Binding-site contacts:
Ligand atom C2 contacts residue ASN12 of chain 3.F at 3.2 Å.
Ligand atom C5 contacts residue ASN12 of chain 3.F at 4.1 Å.
Ligand atom N2 contacts residue ASN12 of chain 3.F at 3.8 Å.
Ligand atom O5 contacts residue ASN12 of chain 3.F at 2.7 Å (h-bond).
Ligand atom O7 contacts residue ASN12 of chain 3.F at 3.7 Å.
Ligand atom C7 contacts residue ASN12 of chain 3.F at 3.9 Å.
Ligand atom C1 contacts residue ASN12 of chain 3.F at 2.1 Å.

Sequence of chain 3.F:
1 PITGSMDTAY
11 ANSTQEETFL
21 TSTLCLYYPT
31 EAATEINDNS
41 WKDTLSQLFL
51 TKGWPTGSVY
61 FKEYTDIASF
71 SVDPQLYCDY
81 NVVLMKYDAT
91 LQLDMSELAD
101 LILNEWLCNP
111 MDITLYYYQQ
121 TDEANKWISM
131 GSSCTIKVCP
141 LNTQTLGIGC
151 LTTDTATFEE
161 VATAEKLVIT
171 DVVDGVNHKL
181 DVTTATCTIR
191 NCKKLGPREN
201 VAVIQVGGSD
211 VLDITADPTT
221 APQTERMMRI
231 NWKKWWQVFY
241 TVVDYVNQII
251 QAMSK

A small-molecule ligand and the protein it binds are described below.
Small molecule (SMILES): CC(=O)N[C@H]1[C@H](O[C@H]2[C@H](O)[C@@H](NC(C)=O)CO[C@@H]2CO)O[C@H](CO)[C@@H](O)[C@@H]1O